A protein and the small-molecule ligand that binds it are described below.
Small molecule (SMILES): C[C@H](C[C@@H](C[C@H](C[C@@H](C[C@@H](CCN1CCCC1=O)N1CCCC1=O)N1CCCC1=O)N1CCCC1=O)N1CCCC1=O)N1CCCC1=O

Sequence of chain 3.A:
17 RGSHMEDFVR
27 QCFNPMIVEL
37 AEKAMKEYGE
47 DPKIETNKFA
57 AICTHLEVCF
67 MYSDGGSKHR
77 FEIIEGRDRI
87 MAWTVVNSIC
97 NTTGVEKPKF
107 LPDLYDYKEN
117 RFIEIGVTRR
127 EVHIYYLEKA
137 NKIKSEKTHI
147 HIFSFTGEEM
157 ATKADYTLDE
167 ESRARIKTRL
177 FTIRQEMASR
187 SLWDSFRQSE

Binding-site contacts:
Ligand atom O03 contacts residue MET32 of chain 3.A at 4.4 Å.
Ligand atom C34 contacts residue PHE66 of chain 3.A at 3.9 Å (hydrophobic).
Ligand atom C27 contacts residue PHE66 of chain 3.A at 4.0 Å (hydrophobic).
Ligand atom C08 contacts residue MET32 of chain 3.A at 3.6 Å (hydrophobic).
Ligand atom C35 contacts residue ILE79 of chain 3.A at 4.1 Å (hydrophobic).
Ligand atom C06 contacts residue PHE66 of chain 3.A at 3.9 Å (hydrophobic).
Ligand atom C04 contacts residue MET32 of chain 3.A at 3.6 Å (hydrophobic).
Ligand atom C06 contacts residue MET32 of chain 3.A at 3.5 Å (hydrophobic).
Ligand atom C37 contacts residue ILE79 of chain 3.A at 4.2 Å (hydrophobic).
Ligand atom C29 contacts residue PHE66 of chain 3.A at 4.2 Å (hydrophobic).
Ligand atom C05 contacts residue PHE66 of chain 3.A at 4.5 Å (hydrophobic).
Ligand atom C35 contacts residue PHE66 of chain 3.A at 4.2 Å (hydrophobic).
Ligand atom C07 contacts residue MET32 of chain 3.A at 4.2 Å (hydrophobic).
Ligand atom C34 contacts residue MET32 of chain 3.A at 4.5 Å (hydrophobic).
Ligand atom C05 contacts residue MET32 of chain 3.A at 4.2 Å (hydrophobic).
Ligand atom O06 contacts residue ARG83 of chain 3.A at 4.3 Å.
Ligand atom C36 contacts residue ARG83 of chain 3.A at 4.0 Å.
Ligand atom O06 contacts residue ILE79 of chain 3.A at 3.9 Å.
Ligand atom C35 contacts residue GLY82 of chain 3.A at 4.0 Å.
Ligand atom C35 contacts residue GLU81 of chain 3.A at 3.7 Å.
Ligand atom C34 contacts residue LEU36 of chain 3.A at 4.4 Å (hydrophobic).
Ligand atom O03 contacts residue PHE66 of chain 3.A at 4.3 Å.
Ligand atom C35 contacts residue ARG83 of chain 3.A at 4.3 Å.
Ligand atom C33 contacts residue ILE79 of chain 3.A at 4.2 Å (hydrophobic).
Ligand atom C27 contacts residue MET67 of chain 3.A at 4.5 Å (hydrophobic).
Ligand atom N04 contacts residue PHE66 of chain 3.A at 4.1 Å.
Ligand atom C04 contacts residue PHE66 of chain 3.A at 4.1 Å (hydrophobic).
Ligand atom C28 contacts residue PHE66 of chain 3.A at 3.9 Å (hydrophobic).
Ligand atom C26 contacts residue PHE66 of chain 3.A at 3.7 Å (hydrophobic).
Ligand atom C36 contacts residue GLU81 of chain 3.A at 4.4 Å.
Ligand atom C36 contacts residue ILE79 of chain 3.A at 4.0 Å (hydrophobic).